A small-molecule ligand and the protein it binds are described below.
Small molecule (SMILES): CC(=O)N[C@@H]1[C@@H](O)[C@H](O)[C@@H](CO)O[C@H]1O

Sequence of chain 1.E:
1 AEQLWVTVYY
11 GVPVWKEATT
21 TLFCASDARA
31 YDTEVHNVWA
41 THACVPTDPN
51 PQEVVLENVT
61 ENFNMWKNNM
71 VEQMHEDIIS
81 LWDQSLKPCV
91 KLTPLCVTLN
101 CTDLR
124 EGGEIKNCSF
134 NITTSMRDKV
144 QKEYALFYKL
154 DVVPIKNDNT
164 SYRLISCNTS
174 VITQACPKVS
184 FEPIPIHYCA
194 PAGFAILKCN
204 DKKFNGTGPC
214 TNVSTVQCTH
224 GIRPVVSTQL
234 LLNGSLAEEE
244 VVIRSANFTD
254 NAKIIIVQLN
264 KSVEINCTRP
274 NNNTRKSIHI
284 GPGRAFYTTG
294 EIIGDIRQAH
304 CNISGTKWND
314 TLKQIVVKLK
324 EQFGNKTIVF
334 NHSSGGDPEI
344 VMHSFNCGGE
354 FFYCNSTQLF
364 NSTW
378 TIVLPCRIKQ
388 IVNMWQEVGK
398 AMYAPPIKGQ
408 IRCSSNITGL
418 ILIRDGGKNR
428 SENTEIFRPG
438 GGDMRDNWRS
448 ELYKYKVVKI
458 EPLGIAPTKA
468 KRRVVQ

Binding-site contacts:
Ligand atom C8 contacts residue PHE133 of chain 1.E at 3.6 Å (hydrophobic).
Ligand atom C5 contacts residue ASN134 of chain 1.E at 3.7 Å.
Ligand atom C8 contacts residue ASN134 of chain 1.E at 4.4 Å.
Ligand atom C2 contacts residue ASN134 of chain 1.E at 2.4 Å.
Ligand atom N2 contacts residue ASN134 of chain 1.E at 2.8 Å (h-bond).
Ligand atom O7 contacts residue ASN134 of chain 1.E at 3.4 Å (h-bond).
Ligand atom C8 contacts residue LYS145 of chain 1.E at 3.8 Å.
Ligand atom C1 contacts residue ASN134 of chain 1.E at 1.4 Å.
Ligand atom C3 contacts residue ASN134 of chain 1.E at 3.7 Å.
Ligand atom O7 contacts residue PHE133 of chain 1.E at 3.7 Å.
Ligand atom C7 contacts residue ASN134 of chain 1.E at 3.5 Å.
Ligand atom O5 contacts residue ASN134 of chain 1.E at 2.5 Å (h-bond).
Ligand atom O7 contacts residue SER132 of chain 1.E at 4.2 Å.
Ligand atom C7 contacts residue PHE133 of chain 1.E at 4.0 Å (hydrophobic).
Ligand atom C4 contacts residue ASN134 of chain 1.E at 4.2 Å.
Ligand atom C8 contacts residue SER132 of chain 1.E at 3.8 Å.
Ligand atom N2 contacts residue LYS145 of chain 1.E at 4.5 Å.